Binding-site contacts:
Ligand atom O5 contacts residue ASN212 of chain 1.B at 2.4 Å (h-bond).
Ligand atom O6 contacts residue ASN212 of chain 1.B at 4.4 Å.
Ligand atom C1 contacts residue ASN212 of chain 1.B at 1.4 Å.
Ligand atom C2 contacts residue ASN212 of chain 1.B at 2.5 Å.
Ligand atom N2 contacts residue ASN212 of chain 1.B at 2.9 Å (h-bond).
Ligand atom C3 contacts residue ASN212 of chain 1.B at 3.8 Å.
Ligand atom C1 contacts residue ILE211 of chain 1.B at 4.1 Å (hydrophobic).
Ligand atom C7 contacts residue ASN212 of chain 1.B at 3.9 Å.
Ligand atom O7 contacts residue ASN212 of chain 1.B at 4.5 Å.
Ligand atom C4 contacts residue ASN212 of chain 1.B at 4.2 Å.
Ligand atom C5 contacts residue ASN212 of chain 1.B at 3.7 Å.
Ligand atom N2 contacts residue ILE211 of chain 1.B at 4.0 Å.

Sequence of chain 1.B:
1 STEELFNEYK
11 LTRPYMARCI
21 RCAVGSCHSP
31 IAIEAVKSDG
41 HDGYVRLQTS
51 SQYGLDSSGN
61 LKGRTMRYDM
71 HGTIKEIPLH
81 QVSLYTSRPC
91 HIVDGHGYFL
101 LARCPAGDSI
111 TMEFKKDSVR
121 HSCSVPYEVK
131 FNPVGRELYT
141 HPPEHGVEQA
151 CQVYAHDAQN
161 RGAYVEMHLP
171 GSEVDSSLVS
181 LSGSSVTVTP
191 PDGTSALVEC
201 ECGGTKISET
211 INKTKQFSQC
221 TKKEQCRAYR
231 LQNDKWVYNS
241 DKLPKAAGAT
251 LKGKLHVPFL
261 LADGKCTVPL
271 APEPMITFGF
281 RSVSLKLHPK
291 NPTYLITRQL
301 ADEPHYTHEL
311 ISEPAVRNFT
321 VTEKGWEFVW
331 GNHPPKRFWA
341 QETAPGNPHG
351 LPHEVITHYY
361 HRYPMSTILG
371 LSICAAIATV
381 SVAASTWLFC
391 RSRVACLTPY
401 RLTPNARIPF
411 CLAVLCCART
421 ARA

This protein binds this small molecule.
Small molecule (SMILES): CC(=O)N[C@@H]1[C@@H](O)[C@H](O)[C@@H](CO)O[C@H]1O